Sequence of chain 1.C:
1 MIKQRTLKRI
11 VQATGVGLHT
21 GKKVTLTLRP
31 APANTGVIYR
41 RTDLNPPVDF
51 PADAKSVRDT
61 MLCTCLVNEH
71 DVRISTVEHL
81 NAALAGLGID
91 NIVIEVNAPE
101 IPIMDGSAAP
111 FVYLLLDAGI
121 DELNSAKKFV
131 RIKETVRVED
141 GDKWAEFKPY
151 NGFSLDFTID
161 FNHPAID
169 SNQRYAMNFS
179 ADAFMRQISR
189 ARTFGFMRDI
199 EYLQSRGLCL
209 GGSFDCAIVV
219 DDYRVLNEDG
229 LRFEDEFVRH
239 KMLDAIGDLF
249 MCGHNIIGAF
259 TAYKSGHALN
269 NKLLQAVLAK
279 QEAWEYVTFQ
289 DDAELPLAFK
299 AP

Binding-site contacts:
Ligand atom C45 contacts residue ALA215 of chain 1.C at 3.6 Å (hydrophobic).
Ligand atom O39 contacts residue LYS262 of chain 1.C at 3.3 Å.
Ligand atom C33 contacts residue LYS262 of chain 1.C at 3.8 Å.
Ligand atom O5 contacts residue LYS239 of chain 1.C at 3.4 Å (salt-bridge).
Ligand atom C42 contacts residue CYS207 of chain 1.C at 3.6 Å (hydrophobic).
Ligand atom C36 contacts residue LYS262 of chain 1.C at 3.3 Å.
Ligand atom O17 contacts residue HIS265 of chain 1.C at 3.1 Å.
Ligand atom O38 contacts residue LYS262 of chain 1.C at 3.6 Å.
Ligand atom C7 contacts residue PHE161 of chain 1.C at 3.7 Å (hydrophobic).
Ligand atom C3 contacts residue PO41 of chain 1.M at 3.5 Å.
Ligand atom O39 contacts residue ILE159 of chain 1.C at 3.4 Å.
Ligand atom N34 contacts residue PHE161 of chain 1.C at 3.6 Å.
Ligand atom C47 contacts residue SER211 of chain 1.C at 3.8 Å.
Ligand atom C36 contacts residue LYS239 of chain 1.C at 3.4 Å.
Ligand atom C1 contacts residue PHE192 of chain 1.C at 3.5 Å (hydrophobic).
Ligand atom O18 contacts residue THR60 of chain 1.C at 3.4 Å (h-bond).
Ligand atom C33 contacts residue PHE161 of chain 1.C at 3.6 Å (hydrophobic).
Ligand atom O10 contacts residue PHE192 of chain 1.C at 3.3 Å (h-bond).
Ligand atom O19 contacts residue LYS239 of chain 1.C at 3.2 Å (salt-bridge).
Ligand atom O18 contacts residue MET61 of chain 1.C at 3.7 Å.
Ligand atom O41 contacts residue THR191 of chain 1.C at 3.8 Å.
Ligand atom O38 contacts residue PHE161 of chain 1.C at 3.7 Å.
Ligand atom O17 contacts residue GLY264 of chain 1.C at 3.7 Å.
Ligand atom N11 contacts residue PO41 of chain 1.M at 2.9 Å (h-bond).
Ligand atom O8 contacts residue LYS239 of chain 1.C at 3.3 Å (salt-bridge).
Ligand atom C35 contacts residue LYS262 of chain 1.C at 3.7 Å.
Ligand atom O18 contacts residue HIS265 of chain 1.C at 3.6 Å.
Ligand atom N11 contacts residue LEU62 of chain 1.C at 2.8 Å (h-bond).
Ligand atom C47 contacts residue VAL217 of chain 1.C at 3.7 Å (hydrophobic).
Ligand atom C46 contacts residue GLY210 of chain 1.C at 3.6 Å.
Ligand atom O41 contacts residue PO41 of chain 1.M at 2.6 Å (h-bond).
Ligand atom C48 contacts residue ILE198 of chain 1.C at 3.7 Å (hydrophobic).
Ligand atom O31 contacts residue LYS143 of chain 1.C at 3.8 Å.
Ligand atom O17 contacts residue LYS239 of chain 1.C at 3.6 Å.
Ligand atom O8 contacts residue PHE161 of chain 1.C at 3.3 Å.
Ligand atom C36 contacts residue SER263 of chain 1.C at 3.7 Å.
Ligand atom C7 contacts residue PHE192 of chain 1.C at 3.7 Å (hydrophobic).
Ligand atom C46 contacts residue SER211 of chain 1.C at 3.6 Å.
Ligand atom P16 contacts residue HIS265 of chain 1.C at 3.7 Å.
Ligand atom N34 contacts residue LYS262 of chain 1.C at 3.6 Å.

This protein binds this small molecule.
Small molecule (SMILES): CCCCCCCCCCC[C@@H](O)CC(=O)O[C@@H]1[C@@H](N)[C@@H](OP(=O)(O)OP(=O)(O)OC[C@H]2O[C@@H](n3ccc(=O)[nH]c3=O)[C@H](O)[C@@H]2O)O[C@H](CO)[C@H]1O